Binding-site contacts:
Ligand atom CB contacts residue ARG81 of chain 1.A at 3.5 Å.
Ligand atom CA contacts residue CYS48 of chain 1.A at 3.6 Å (hydrophobic).
Ligand atom CG contacts residue THR79 of chain 1.A at 3.8 Å.
Ligand atom NH1 contacts residue VAL32 of chain 1.A at 3.7 Å.
Ligand atom SG contacts residue LEU86 of chain 1.A at 3.2 Å.
Ligand atom OH contacts residue LEU86 of chain 1.A at 3.8 Å.
Ligand atom CE2 contacts residue ARG81 of chain 1.A at 3.3 Å.
Ligand atom N contacts residue CYS48 of chain 1.A at 3.4 Å (h-bond).
Ligand atom CA contacts residue CYS48 of chain 1.A at 3.8 Å (hydrophobic).
Ligand atom CG contacts residue ARG81 of chain 1.A at 3.4 Å.
Ligand atom CG1 contacts residue GLN46 of chain 1.A at 3.6 Å.
Ligand atom O contacts residue ILE34 of chain 1.A at 3.5 Å.
Ligand atom CE2 contacts residue THR79 of chain 1.A at 3.8 Å.
Ligand atom N contacts residue ILE34 of chain 1.A at 3.6 Å.
Ligand atom CE2 contacts residue PRO87 of chain 1.A at 3.2 Å (hydrophobic).
Ligand atom CB contacts residue CYS48 of chain 1.A at 3.8 Å (hydrophobic).
Ligand atom NE1 contacts residue ARG81 of chain 1.A at 3.4 Å.
Ligand atom CE2 contacts residue MET139 of chain 1.A at 3.8 Å (hydrophobic).
Ligand atom N contacts residue GLN46 of chain 1.A at 3.0 Å (h-bond).
Ligand atom SG contacts residue ARG81 of chain 1.A at 3.8 Å.
Ligand atom C contacts residue CYS48 of chain 1.A at 3.7 Å (hydrophobic).
Ligand atom CD2 contacts residue ILE34 of chain 1.A at 3.7 Å (hydrophobic).
Ligand atom NE1 contacts residue THR79 of chain 1.A at 3.1 Å (h-bond).
Ligand atom CD2 contacts residue ARG81 of chain 1.A at 3.3 Å.
Ligand atom CB contacts residue ARG137 of chain 1.A at 3.5 Å.
Ligand atom CD1 contacts residue ARG81 of chain 1.A at 3.5 Å.
Ligand atom O contacts residue GLN46 of chain 1.A at 2.9 Å (h-bond).
Ligand atom OH contacts residue MET139 of chain 1.A at 3.3 Å.
Ligand atom CZ contacts residue PRO87 of chain 1.A at 3.3 Å (hydrophobic).
Ligand atom OH contacts residue PRO87 of chain 1.A at 2.6 Å (h-bond).
Ligand atom C contacts residue ILE34 of chain 1.A at 3.7 Å (hydrophobic).
Ligand atom O contacts residue ARG137 of chain 1.A at 3.5 Å (salt-bridge).
Ligand atom N contacts residue CYS48 of chain 1.A at 2.9 Å (h-bond).
Ligand atom CB contacts residue CYS48 of chain 1.A at 3.6 Å (hydrophobic).
Ligand atom CD2 contacts residue THR79 of chain 1.A at 3.6 Å.
Ligand atom CZ2 contacts residue THR79 of chain 1.A at 3.6 Å.
Ligand atom O contacts residue CYS48 of chain 1.A at 3.7 Å.
Ligand atom O contacts residue ASN49 of chain 1.A at 3.8 Å.
Ligand atom C contacts residue GLN46 of chain 1.A at 3.8 Å.
Ligand atom CA contacts residue GLN46 of chain 1.A at 3.8 Å.

Sequence of chain 1.A:
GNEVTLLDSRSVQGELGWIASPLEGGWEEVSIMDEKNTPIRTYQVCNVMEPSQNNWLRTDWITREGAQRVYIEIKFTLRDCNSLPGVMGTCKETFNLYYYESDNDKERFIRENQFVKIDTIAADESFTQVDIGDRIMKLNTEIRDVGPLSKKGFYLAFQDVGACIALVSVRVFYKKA

This protein binds this small molecule.
Small molecule (SMILES): CC(C)[C@@H]1NC(=O)[C@@H](NC(=O)[C@H](Cc2ccc(O)cc2)NC(=O)[C@@H]2CCCN2C(=O)[C@H](C)N)CSSC[C@@H](C(=O)O)NC(=O)[C@H](CO)NC(=O)[C@H](CC2=CN=C3C=CC=CC23)NC(=O)[C@H](CO)NC(=O)CNC(=O)[C@H](CCCN=C(N)N)NC(=O)[C@H](Cc2ccc(O)cc2)NC1=O